Sequence of chain 1.AB:
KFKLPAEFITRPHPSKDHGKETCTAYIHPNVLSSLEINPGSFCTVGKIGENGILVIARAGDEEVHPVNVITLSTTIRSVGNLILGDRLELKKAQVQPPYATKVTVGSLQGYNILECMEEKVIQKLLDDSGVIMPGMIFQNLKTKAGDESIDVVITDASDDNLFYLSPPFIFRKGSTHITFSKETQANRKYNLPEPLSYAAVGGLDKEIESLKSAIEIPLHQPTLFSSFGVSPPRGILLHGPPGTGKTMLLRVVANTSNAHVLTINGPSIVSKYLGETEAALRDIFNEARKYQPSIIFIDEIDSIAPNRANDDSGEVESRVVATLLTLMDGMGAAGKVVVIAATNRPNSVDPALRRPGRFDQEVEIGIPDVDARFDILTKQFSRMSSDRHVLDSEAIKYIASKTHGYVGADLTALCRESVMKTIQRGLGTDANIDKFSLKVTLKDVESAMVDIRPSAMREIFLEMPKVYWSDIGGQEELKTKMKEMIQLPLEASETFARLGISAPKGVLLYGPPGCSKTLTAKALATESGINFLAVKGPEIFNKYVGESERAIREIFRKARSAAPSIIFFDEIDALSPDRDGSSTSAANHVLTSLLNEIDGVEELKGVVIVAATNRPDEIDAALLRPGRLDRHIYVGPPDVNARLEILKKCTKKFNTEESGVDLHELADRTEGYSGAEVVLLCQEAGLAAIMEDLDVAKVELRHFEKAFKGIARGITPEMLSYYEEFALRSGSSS

Binding-site contacts:
Ligand atom PA contacts residue ALA455 of chain 1.XA at 3.6 Å.
Ligand atom C5' contacts residue ALA455 of chain 1.XA at 4.1 Å (hydrophobic).
Ligand atom O3' contacts residue ASP375 of chain 1.AB at 3.4 Å (salt-bridge).
Ligand atom C4 contacts residue THR458 of chain 1.XA at 4.0 Å.
Ligand atom O1A contacts residue ALA455 of chain 1.XA at 3.1 Å.
Ligand atom C5' contacts residue ASP375 of chain 1.AB at 3.8 Å.
Ligand atom O1A contacts residue GLY289 of chain 1.XA at 3.5 Å.
Ligand atom PA contacts residue PRO402 of chain 1.AB at 4.0 Å.
Ligand atom C2' contacts residue MET294 of chain 1.XA at 3.6 Å (hydrophobic).
Ligand atom PB contacts residue ARG404 of chain 1.AB at 3.4 Å.
Ligand atom O1B contacts residue PRO288 of chain 1.XA at 4.0 Å.
Ligand atom O3B contacts residue ARG404 of chain 1.AB at 3.3 Å (salt-bridge).
Ligand atom O2B contacts residue ARG404 of chain 1.AB at 2.7 Å (salt-bridge).
Ligand atom PB contacts residue GLY289 of chain 1.XA at 3.8 Å.
Ligand atom O2B contacts residue GLY289 of chain 1.XA at 3.7 Å.
Ligand atom O2A contacts residue ARG404 of chain 1.AB at 3.7 Å.
Ligand atom N9 contacts residue THR458 of chain 1.XA at 3.6 Å.
Ligand atom O2B contacts residue PRO402 of chain 1.AB at 3.9 Å.
Ligand atom N3 contacts residue MET294 of chain 1.XA at 3.9 Å.
Ligand atom C4' contacts residue ASP375 of chain 1.AB at 3.8 Å.
Ligand atom C3' contacts residue ASP375 of chain 1.AB at 3.4 Å.
Ligand atom C2 contacts residue MET294 of chain 1.XA at 3.9 Å (hydrophobic).
Ligand atom N7 contacts residue THR458 of chain 1.XA at 3.8 Å.
Ligand atom N6 contacts residue VAL247 of chain 1.XA at 3.8 Å.
Ligand atom O2A contacts residue ALA455 of chain 1.XA at 3.3 Å.
Ligand atom O5' contacts residue ALA455 of chain 1.XA at 4.0 Å.
Ligand atom O2A contacts residue PRO402 of chain 1.AB at 2.8 Å (h-bond).
Ligand atom O4' contacts residue THR458 of chain 1.XA at 4.0 Å.
Ligand atom O2A contacts residue GLY289 of chain 1.XA at 3.9 Å.
Ligand atom S1G contacts residue ASP375 of chain 1.AB at 3.2 Å (salt-bridge).
Ligand atom O3A contacts residue ARG404 of chain 1.AB at 3.5 Å (salt-bridge).
Ligand atom C8 contacts residue THR458 of chain 1.XA at 3.5 Å.
Ligand atom O2' contacts residue MET294 of chain 1.XA at 4.0 Å.
Ligand atom N6 contacts residue ALA246 of chain 1.XA at 3.3 Å (h-bond).
Ligand atom O3' contacts residue ARG280 of chain 1.AB at 3.6 Å.
Ligand atom N7 contacts residue GLN426 of chain 1.XA at 4.0 Å.
Ligand atom O5' contacts residue ASP375 of chain 1.AB at 3.4 Å (salt-bridge).
Ligand atom C1' contacts residue THR458 of chain 1.XA at 4.0 Å.
Ligand atom C5 contacts residue THR458 of chain 1.XA at 4.0 Å.
Ligand atom O1B contacts residue GLY289 of chain 1.XA at 2.9 Å (h-bond).

The protein below binds the small molecule below.
Small molecule (SMILES): Nc1ncnc2c1ncn2[C@@H]1O[C@H](COP(=O)(O)OP(=O)(O)OP(O)(O)=S)[C@@H](O)[C@H]1O

Sequence of chain 1.XA:
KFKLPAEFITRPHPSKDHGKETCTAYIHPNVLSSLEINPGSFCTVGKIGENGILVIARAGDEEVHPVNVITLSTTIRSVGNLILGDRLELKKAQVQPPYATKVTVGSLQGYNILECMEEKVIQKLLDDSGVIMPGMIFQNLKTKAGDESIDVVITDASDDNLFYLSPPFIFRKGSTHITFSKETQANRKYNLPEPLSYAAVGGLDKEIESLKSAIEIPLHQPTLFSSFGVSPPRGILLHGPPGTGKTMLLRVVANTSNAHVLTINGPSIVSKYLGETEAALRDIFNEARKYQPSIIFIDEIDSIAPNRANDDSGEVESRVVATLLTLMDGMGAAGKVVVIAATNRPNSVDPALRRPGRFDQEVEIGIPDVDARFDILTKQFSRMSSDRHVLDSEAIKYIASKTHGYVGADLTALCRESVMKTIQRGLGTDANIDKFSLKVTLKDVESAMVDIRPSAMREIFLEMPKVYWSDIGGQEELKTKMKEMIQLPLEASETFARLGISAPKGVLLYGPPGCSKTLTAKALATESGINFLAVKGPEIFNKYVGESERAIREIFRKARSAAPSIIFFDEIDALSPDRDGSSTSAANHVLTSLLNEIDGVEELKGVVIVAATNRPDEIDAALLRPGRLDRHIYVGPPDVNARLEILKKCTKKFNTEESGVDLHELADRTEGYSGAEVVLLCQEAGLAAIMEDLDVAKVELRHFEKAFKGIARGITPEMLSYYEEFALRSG